This small molecule binds to this protein.
Small molecule (SMILES): Cc1cn([C@H]2C[C@H](O)[C@@H](CO[P](=O)(O)O[P](=O)(O)O[C@H]3O[C@@H](C)[C@H](O)[C@@H](O)[C@H]3O)O2)c(=O)[nH]c1=O

Sequence of chain 1.A:
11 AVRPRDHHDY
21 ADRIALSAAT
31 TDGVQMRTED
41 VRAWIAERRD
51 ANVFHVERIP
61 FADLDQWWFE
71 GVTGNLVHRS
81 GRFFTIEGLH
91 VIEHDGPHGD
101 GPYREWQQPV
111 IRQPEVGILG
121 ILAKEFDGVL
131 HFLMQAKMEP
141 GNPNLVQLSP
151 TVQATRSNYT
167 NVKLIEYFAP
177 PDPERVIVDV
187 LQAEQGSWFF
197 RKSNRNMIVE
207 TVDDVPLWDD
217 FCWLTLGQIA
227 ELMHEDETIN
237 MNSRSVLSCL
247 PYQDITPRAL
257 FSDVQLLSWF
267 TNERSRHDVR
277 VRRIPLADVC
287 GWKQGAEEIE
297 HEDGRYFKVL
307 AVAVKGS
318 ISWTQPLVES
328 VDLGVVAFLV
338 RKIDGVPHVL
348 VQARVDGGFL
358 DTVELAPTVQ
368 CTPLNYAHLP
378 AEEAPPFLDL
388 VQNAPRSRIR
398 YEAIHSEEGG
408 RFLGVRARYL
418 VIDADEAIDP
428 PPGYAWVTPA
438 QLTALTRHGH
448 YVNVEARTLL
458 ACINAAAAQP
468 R

Binding-site contacts:
Ligand atom O2 contacts residue GLN367 of chain 1.A at 3.1 Å (h-bond).
Ligand atom C61 contacts residue TYR302 of chain 1.A at 3.5 Å (hydrophobic).
Ligand atom O4P contacts residue ARG351 of chain 1.A at 3.2 Å (salt-bridge).
Ligand atom O21 contacts residue TYR302 of chain 1.A at 3.5 Å (h-bond).
Ligand atom C5A contacts residue TYR302 of chain 1.A at 3.5 Å (hydrophobic).
Ligand atom O1P contacts residue SER193 of chain 1.A at 3.5 Å.
Ligand atom C51 contacts residue TRP106 of chain 1.A at 3.5 Å (hydrophobic).
Ligand atom N31 contacts residue TYR302 of chain 1.A at 3.4 Å.
Ligand atom C41 contacts residue TRP106 of chain 1.A at 3.3 Å (hydrophobic).
Ligand atom O3' contacts residue ARG104 of chain 1.A at 3.0 Å (salt-bridge).
Ligand atom O1 contacts residue ARG351 of chain 1.A at 3.1 Å (salt-bridge).
Ligand atom O41 contacts residue TYR302 of chain 1.A at 3.6 Å.
Ligand atom O4P contacts residue TYR373 of chain 1.A at 2.4 Å (h-bond).
Ligand atom O3P contacts residue ASN372 of chain 1.A at 3.0 Å (h-bond).
Ligand atom O3P contacts residue TYR373 of chain 1.A at 3.6 Å.
Ligand atom O41 contacts residue GLN107 of chain 1.A at 3.4 Å (h-bond).
Ligand atom N11 contacts residue TYR302 of chain 1.A at 3.6 Å.
Ligand atom C5A contacts residue GLN108 of chain 1.A at 3.5 Å.
Ligand atom O21 contacts residue TRP106 of chain 1.A at 3.3 Å.
Ligand atom O3P contacts residue THR369 of chain 1.A at 2.7 Å (h-bond).
Ligand atom O3 contacts residue TRP194 of chain 1.A at 3.2 Å.
Ligand atom O3 contacts residue SER193 of chain 1.A at 2.7 Å (h-bond).
Ligand atom O41 contacts residue TRP288 of chain 1.A at 3.1 Å (h-bond).
Ligand atom C2' contacts residue TRP106 of chain 1.A at 3.7 Å (hydrophobic).
Ligand atom N31 contacts residue TRP106 of chain 1.A at 3.4 Å.
Ligand atom O5 contacts residue CYS368 of chain 1.A at 3.2 Å.
Ligand atom C41 contacts residue TYR302 of chain 1.A at 3.4 Å (hydrophobic).
Ligand atom OPP contacts residue ASN372 of chain 1.A at 3.4 Å (h-bond).
Ligand atom C6 contacts residue CYS368 of chain 1.A at 3.5 Å (hydrophobic).
Ligand atom C21 contacts residue TYR302 of chain 1.A at 3.5 Å (hydrophobic).
Ligand atom C21 contacts residue TRP106 of chain 1.A at 3.4 Å (hydrophobic).
Ligand atom O5 contacts residue THR369 of chain 1.A at 3.6 Å.
Ligand atom O3P contacts residue CYS368 of chain 1.A at 3.5 Å.
Ligand atom C51 contacts residue TYR302 of chain 1.A at 3.6 Å (hydrophobic).
Ligand atom O2 contacts residue SER193 of chain 1.A at 3.6 Å.
Ligand atom C6 contacts residue VAL333 of chain 1.A at 3.6 Å (hydrophobic).
Ligand atom O4' contacts residue TYR302 of chain 1.A at 3.3 Å.
Ligand atom C3 contacts residue TRP194 of chain 1.A at 3.5 Å (hydrophobic).
Ligand atom O1 contacts residue CYS368 of chain 1.A at 3.6 Å.
Ligand atom O4 contacts residue TRP194 of chain 1.A at 3.5 Å.